Binding-site contacts:
Ligand atom O6 contacts residue ASN280 of chain 1.C at 2.8 Å (h-bond).
Ligand atom C3 contacts residue ASN282 of chain 1.C at 3.8 Å.
Ligand atom C1 contacts residue GLU281 of chain 1.C at 4.3 Å.
Ligand atom O7 contacts residue ASN282 of chain 1.C at 3.2 Å (h-bond).
Ligand atom O6 contacts residue GLU281 of chain 1.C at 3.2 Å.
Ligand atom C4 contacts residue ASN282 of chain 1.C at 4.3 Å.
Ligand atom N2 contacts residue ASN282 of chain 1.C at 2.9 Å (h-bond).
Ligand atom C1 contacts residue ASN282 of chain 1.C at 1.4 Å.
Ligand atom C8 contacts residue ASN282 of chain 1.C at 4.5 Å.
Ligand atom C5 contacts residue ASN280 of chain 1.C at 4.4 Å.
Ligand atom C6 contacts residue GLU281 of chain 1.C at 3.9 Å.
Ligand atom C7 contacts residue ASN282 of chain 1.C at 3.4 Å.
Ligand atom O5 contacts residue GLU281 of chain 1.C at 3.4 Å.
Ligand atom C6 contacts residue ASN280 of chain 1.C at 4.1 Å.
Ligand atom C5 contacts residue ASN282 of chain 1.C at 3.6 Å.
Ligand atom C2 contacts residue ASN282 of chain 1.C at 2.5 Å.
Ligand atom O5 contacts residue ASN282 of chain 1.C at 2.4 Å (h-bond).
Ligand atom C5 contacts residue GLU281 of chain 1.C at 4.3 Å.

Sequence of chain 1.C:
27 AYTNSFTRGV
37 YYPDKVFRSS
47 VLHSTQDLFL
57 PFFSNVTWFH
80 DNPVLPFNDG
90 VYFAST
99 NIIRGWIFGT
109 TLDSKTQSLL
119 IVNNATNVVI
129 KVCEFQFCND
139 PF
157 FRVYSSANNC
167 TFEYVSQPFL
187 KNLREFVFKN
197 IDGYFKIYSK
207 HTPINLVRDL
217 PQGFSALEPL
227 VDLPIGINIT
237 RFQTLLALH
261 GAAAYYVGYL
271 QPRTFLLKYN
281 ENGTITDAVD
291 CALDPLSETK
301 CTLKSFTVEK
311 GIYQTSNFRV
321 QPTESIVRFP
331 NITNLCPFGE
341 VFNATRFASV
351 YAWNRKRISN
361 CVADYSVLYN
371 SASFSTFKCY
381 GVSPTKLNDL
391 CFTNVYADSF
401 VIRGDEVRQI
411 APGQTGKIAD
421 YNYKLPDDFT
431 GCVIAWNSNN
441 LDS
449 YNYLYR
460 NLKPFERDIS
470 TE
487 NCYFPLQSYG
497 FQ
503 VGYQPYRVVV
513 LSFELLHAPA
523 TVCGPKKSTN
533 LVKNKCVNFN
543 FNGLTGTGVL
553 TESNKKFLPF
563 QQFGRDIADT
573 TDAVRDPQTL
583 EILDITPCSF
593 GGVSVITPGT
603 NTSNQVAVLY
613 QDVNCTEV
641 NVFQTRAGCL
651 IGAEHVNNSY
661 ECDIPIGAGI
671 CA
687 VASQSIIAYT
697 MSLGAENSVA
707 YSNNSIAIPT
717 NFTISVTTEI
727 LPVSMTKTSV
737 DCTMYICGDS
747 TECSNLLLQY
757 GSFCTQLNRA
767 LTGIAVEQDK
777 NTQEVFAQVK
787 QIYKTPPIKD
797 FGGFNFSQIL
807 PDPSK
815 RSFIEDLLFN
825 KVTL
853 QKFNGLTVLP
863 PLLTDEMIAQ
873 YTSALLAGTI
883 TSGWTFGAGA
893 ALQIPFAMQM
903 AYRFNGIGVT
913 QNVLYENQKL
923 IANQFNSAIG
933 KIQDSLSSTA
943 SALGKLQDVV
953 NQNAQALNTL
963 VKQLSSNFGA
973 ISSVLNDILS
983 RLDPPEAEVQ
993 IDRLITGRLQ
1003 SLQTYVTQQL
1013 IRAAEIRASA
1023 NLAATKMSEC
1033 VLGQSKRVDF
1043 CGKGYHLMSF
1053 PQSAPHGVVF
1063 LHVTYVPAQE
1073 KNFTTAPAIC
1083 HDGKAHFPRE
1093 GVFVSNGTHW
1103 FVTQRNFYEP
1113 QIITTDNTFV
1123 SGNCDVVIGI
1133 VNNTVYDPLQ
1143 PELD

A protein and the small-molecule ligand that binds it are described below.
Small molecule (SMILES): CC(=O)N[C@@H]1[C@@H](O)[C@H](O)[C@@H](CO)O[C@H]1O